Sequence of chain 12.D:
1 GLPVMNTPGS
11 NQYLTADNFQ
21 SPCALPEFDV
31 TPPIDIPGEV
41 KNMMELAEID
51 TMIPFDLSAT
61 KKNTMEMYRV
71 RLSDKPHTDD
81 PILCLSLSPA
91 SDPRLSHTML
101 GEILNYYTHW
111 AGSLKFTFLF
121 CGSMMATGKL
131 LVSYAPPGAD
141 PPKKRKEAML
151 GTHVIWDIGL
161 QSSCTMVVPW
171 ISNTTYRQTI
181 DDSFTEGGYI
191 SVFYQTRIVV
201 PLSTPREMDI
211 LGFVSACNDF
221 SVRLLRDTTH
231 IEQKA

Sequence of chain 12.B:
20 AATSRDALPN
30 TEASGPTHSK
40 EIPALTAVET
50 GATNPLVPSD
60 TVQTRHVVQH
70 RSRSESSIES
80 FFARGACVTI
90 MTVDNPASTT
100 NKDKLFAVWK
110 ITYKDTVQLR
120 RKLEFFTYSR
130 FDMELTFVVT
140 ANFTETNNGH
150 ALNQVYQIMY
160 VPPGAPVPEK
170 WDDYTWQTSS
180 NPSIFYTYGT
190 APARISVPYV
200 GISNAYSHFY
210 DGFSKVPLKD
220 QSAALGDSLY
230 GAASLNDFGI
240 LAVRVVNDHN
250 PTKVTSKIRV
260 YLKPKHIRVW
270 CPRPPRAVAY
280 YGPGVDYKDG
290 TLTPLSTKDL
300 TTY

Binding-site contacts:
Ligand atom O22 contacts residue TYR112 of chain 12.B at 3.5 Å.
Ligand atom C12 contacts residue PHE237 of chain 12.B at 3.5 Å (hydrophobic).
Ligand atom N4 contacts residue LEU134 of chain 12.B at 3.7 Å.
Ligand atom C10 contacts residue ILE110 of chain 12.B at 3.5 Å (hydrophobic).
Ligand atom C13 contacts residue MET132 of chain 12.B at 3.8 Å (hydrophobic).
Ligand atom C20 contacts residue TYR205 of chain 12.B at 3.5 Å (hydrophobic).
Ligand atom C4 contacts residue TYR159 of chain 12.B at 3.5 Å (hydrophobic).
Ligand atom C4 contacts residue VAL196 of chain 12.B at 3.9 Å (hydrophobic).
Ligand atom C11 contacts residue ILE110 of chain 12.B at 3.6 Å (hydrophobic).
Ligand atom C18 contacts residue PHE237 of chain 12.B at 3.6 Å (hydrophobic).
Ligand atom O22 contacts residue TYR205 of chain 12.B at 3.8 Å.
Ligand atom C25 contacts residue SER206 of chain 12.B at 3.8 Å.
Ligand atom C13 contacts residue VAL199 of chain 12.B at 3.7 Å (hydrophobic).
Ligand atom C11 contacts residue LEU134 of chain 12.B at 3.8 Å (hydrophobic).
Ligand atom C5 contacts residue VAL196 of chain 12.B at 3.8 Å (hydrophobic).
Ligand atom O14 contacts residue MET132 of chain 12.B at 3.4 Å.
Ligand atom C17 contacts residue PHE237 of chain 12.B at 3.7 Å (hydrophobic).
Ligand atom C21 contacts residue PHE237 of chain 12.B at 3.7 Å (hydrophobic).
Ligand atom C2 contacts residue ILE194 of chain 12.B at 3.5 Å (hydrophobic).
Ligand atom C2 contacts residue TYR159 of chain 12.B at 3.5 Å (hydrophobic).
Ligand atom C1 contacts residue PRO181 of chain 12.B at 3.7 Å (hydrophobic).
Ligand atom C7 contacts residue VAL196 of chain 12.B at 3.6 Å (hydrophobic).
Ligand atom C7 contacts residue TYR159 of chain 12.B at 3.7 Å (hydrophobic).
Ligand atom N3 contacts residue LEU240 of chain 12.B at 3.5 Å.
Ligand atom C8 contacts residue VAL199 of chain 12.B at 3.7 Å (hydrophobic).
Ligand atom N3 contacts residue ILE194 of chain 12.B at 3.6 Å.
Ligand atom C3 contacts residue TYR159 of chain 12.B at 3.6 Å (hydrophobic).
Ligand atom N4 contacts residue LEU240 of chain 12.B at 3.6 Å.
Ligand atom N3 contacts residue TYR159 of chain 12.B at 3.9 Å.
Ligand atom C17 contacts residue TYR112 of chain 12.B at 3.8 Å (hydrophobic).
Ligand atom C25 contacts residue ASP236 of chain 12.B at 3.5 Å.
Ligand atom C18 contacts residue TYR112 of chain 12.B at 3.7 Å (hydrophobic).
Ligand atom C10 contacts residue MET132 of chain 12.B at 3.3 Å (hydrophobic).
Ligand atom C21 contacts residue TYR112 of chain 12.B at 3.3 Å (hydrophobic).
Ligand atom O23 contacts residue PHE237 of chain 12.B at 3.8 Å.
Ligand atom C19 contacts residue TYR205 of chain 12.B at 3.7 Å (hydrophobic).
Ligand atom O23 contacts residue TYR112 of chain 12.B at 3.5 Å.
Ligand atom C8 contacts residue VAL196 of chain 12.B at 3.6 Å (hydrophobic).
Ligand atom N6 contacts residue VAL196 of chain 12.B at 3.9 Å.
Ligand atom C3 contacts residue ALA24 of chain 12.D at 3.5 Å (hydrophobic).

This protein binds this small molecule.
Small molecule (SMILES): CCOC(=O)c1ccc(OCCC2CCN(c3ccc(C)nn3)CC2)cc1